Binding-site contacts:
Ligand atom NE contacts residue GLU82 of chain 1.B at 3.6 Å (salt-bridge).
Ligand atom NH2 contacts residue ARG83 of chain 1.B at 3.6 Å (salt-bridge).
Ligand atom NE contacts residue ALA87 of chain 1.B at 3.3 Å.
Ligand atom O contacts residue TYR89 of chain 1.B at 3.7 Å.
Ligand atom CZ contacts residue ALA87 of chain 1.B at 3.8 Å (hydrophobic).
Ligand atom OE1 contacts residue PHE80 of chain 1.B at 3.3 Å.
Ligand atom NZ contacts residue LEU78 of chain 1.B at 3.8 Å.
Ligand atom O contacts residue ALA87 of chain 1.B at 2.9 Å (h-bond).
Ligand atom CG contacts residue TYR89 of chain 1.B at 3.7 Å (hydrophobic).
Ligand atom O contacts residue GLN86 of chain 1.B at 3.4 Å.
Ligand atom NZ contacts residue ASP18 of chain 1.B at 2.6 Å (salt-bridge).
Ligand atom NZ contacts residue HIS46 of chain 1.B at 3.2 Å (h-bond).
Ligand atom CZ contacts residue ARG83 of chain 1.B at 3.4 Å.
Ligand atom CZ contacts residue GLN86 of chain 1.B at 3.9 Å.
Ligand atom OG contacts residue GLN86 of chain 1.B at 2.9 Å (h-bond).
Ligand atom N contacts residue ALA87 of chain 1.B at 3.0 Å (h-bond).
Ligand atom CG contacts residue TYR17 of chain 1.B at 3.7 Å (hydrophobic).
Ligand atom NH1 contacts residue GLU82 of chain 1.B at 3.2 Å.
Ligand atom CB contacts residue ALA87 of chain 1.B at 3.4 Å (hydrophobic).
Ligand atom CE contacts residue SER60 of chain 1.B at 3.9 Å.
Ligand atom NZ contacts residue GLU7 of chain 1.B at 3.0 Å (salt-bridge).
Ligand atom CG contacts residue ALA87 of chain 1.B at 3.3 Å (hydrophobic).
Ligand atom NE2 contacts residue GLU127 of chain 1.B at 3.0 Å (salt-bridge).
Ligand atom CB contacts residue PHE80 of chain 1.B at 3.8 Å (hydrophobic).
Ligand atom N contacts residue TYR89 of chain 1.B at 3.1 Å (h-bond).
Ligand atom CA contacts residue ASP85 of chain 1.B at 3.2 Å.
Ligand atom CB contacts residue ASP85 of chain 1.B at 3.0 Å.
Ligand atom CB contacts residue TYR89 of chain 1.B at 3.7 Å (hydrophobic).
Ligand atom CE contacts residue LEU78 of chain 1.B at 3.8 Å (hydrophobic).
Ligand atom C contacts residue ALA87 of chain 1.B at 3.6 Å (hydrophobic).
Ligand atom CG contacts residue TYR89 of chain 1.B at 3.4 Å (hydrophobic).
Ligand atom C contacts residue PRO62 of chain 1.B at 3.8 Å (hydrophobic).
Ligand atom CE contacts residue ASP18 of chain 1.B at 3.8 Å.
Ligand atom CE contacts residue TYR17 of chain 1.B at 3.5 Å (hydrophobic).
Ligand atom NH2 contacts residue GLN86 of chain 1.B at 3.5 Å (h-bond).
Ligand atom NH1 contacts residue ARG83 of chain 1.B at 2.4 Å (salt-bridge).
Ligand atom CA contacts residue ALA87 of chain 1.B at 3.3 Å (hydrophobic).
Ligand atom CB contacts residue GLN86 of chain 1.B at 3.4 Å.
Ligand atom NH2 contacts residue GLU84 of chain 1.B at 3.1 Å (salt-bridge).
Ligand atom CA contacts residue TYR89 of chain 1.B at 3.8 Å (hydrophobic).

Sequence of chain 1.B:
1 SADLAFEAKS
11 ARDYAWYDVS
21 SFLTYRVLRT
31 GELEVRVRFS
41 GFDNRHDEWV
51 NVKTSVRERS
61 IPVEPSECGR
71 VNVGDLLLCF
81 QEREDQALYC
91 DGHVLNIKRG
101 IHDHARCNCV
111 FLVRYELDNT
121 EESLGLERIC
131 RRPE

A protein and the small-molecule ligand that binds it are described below.
Small molecule (SMILES): CNCCCC[C@H](NC(=O)[C@H](CCCN=C(N)N)NC(=O)[C@H](C)NC(=O)[C@@H](NC(=O)[C@H](CCC(N)=O)NC(=O)[C@H](CCCCN)NC(=O)[C@@H](N)[C@@H](C)O)[C@@H](C)O)C(=O)N[C@H](C=O)CO